This small molecule binds to this protein.
Small molecule (SMILES): O=C(O)Cc1ccc(O)c(O)c1

Sequence of chain 1.B:
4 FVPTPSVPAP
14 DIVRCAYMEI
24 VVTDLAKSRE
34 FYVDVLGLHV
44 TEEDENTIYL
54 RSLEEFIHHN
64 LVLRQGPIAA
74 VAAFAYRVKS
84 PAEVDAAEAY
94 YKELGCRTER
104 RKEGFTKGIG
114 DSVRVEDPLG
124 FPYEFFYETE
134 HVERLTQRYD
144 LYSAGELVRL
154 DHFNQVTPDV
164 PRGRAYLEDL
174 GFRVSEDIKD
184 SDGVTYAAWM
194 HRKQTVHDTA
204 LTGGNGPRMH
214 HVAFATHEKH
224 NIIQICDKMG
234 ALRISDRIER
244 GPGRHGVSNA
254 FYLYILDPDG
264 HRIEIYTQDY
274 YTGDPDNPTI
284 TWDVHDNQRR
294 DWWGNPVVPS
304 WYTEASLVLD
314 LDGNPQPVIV

Binding-site contacts:
Ligand atom C4 contacts residue HIS248 of chain 1.B at 3.4 Å.
Ligand atom O2 contacts residue HIS248 of chain 1.B at 2.6 Å (h-bond).
Ligand atom C4 contacts residue TRP192 of chain 1.B at 3.7 Å (hydrophobic).
Ligand atom O4 contacts residue TYR269 of chain 1.B at 3.6 Å.
Ligand atom O3 contacts residue HIS214 of chain 1.B at 2.8 Å.
Ligand atom O2 contacts residue ARG243 of chain 1.B at 3.0 Å (salt-bridge).
Ligand atom C6 contacts residue VAL250 of chain 1.B at 3.1 Å (hydrophobic).
Ligand atom C5 contacts residue VAL250 of chain 1.B at 3.7 Å (hydrophobic).
Ligand atom C4 contacts residue MN1 of chain 1.E at 3.0 Å.
Ligand atom O2 contacts residue ARG293 of chain 1.B at 3.0 Å (salt-bridge).
Ligand atom O3 contacts residue GLU267 of chain 1.B at 3.1 Å (salt-bridge).
Ligand atom C2 contacts residue TYR257 of chain 1.B at 3.2 Å (hydrophobic).
Ligand atom C6 contacts residue HIS248 of chain 1.B at 3.3 Å.
Ligand atom C1 contacts residue TRP192 of chain 1.B at 3.5 Å (hydrophobic).
Ligand atom C5 contacts residue SER251 of chain 1.B at 3.5 Å.
Ligand atom O3 contacts residue ASN157 of chain 1.B at 3.9 Å.
Ligand atom C7 contacts residue TRP192 of chain 1.B at 3.7 Å (hydrophobic).
Ligand atom C1 contacts residue HIS248 of chain 1.B at 3.3 Å.
Ligand atom C8 contacts residue ARG243 of chain 1.B at 3.6 Å.
Ligand atom C8 contacts residue HIS248 of chain 1.B at 3.4 Å.
Ligand atom C7 contacts residue ARG293 of chain 1.B at 3.4 Å.
Ligand atom O3 contacts residue MN1 of chain 1.E at 2.0 Å.
Ligand atom C5 contacts residue HIS248 of chain 1.B at 3.4 Å.
Ligand atom O4 contacts residue GLU267 of chain 1.B at 3.1 Å (salt-bridge).
Ligand atom C5 contacts residue TRP192 of chain 1.B at 3.4 Å (hydrophobic).
Ligand atom O1 contacts residue ARG243 of chain 1.B at 3.0 Å (salt-bridge).
Ligand atom O4 contacts residue HIS200 of chain 1.B at 3.4 Å (h-bond).
Ligand atom C3 contacts residue MN1 of chain 1.E at 3.0 Å.
Ligand atom C8 contacts residue ARG293 of chain 1.B at 3.5 Å.
Ligand atom O1 contacts residue ARG293 of chain 1.B at 2.8 Å.
Ligand atom O4 contacts residue HIS155 of chain 1.B at 3.1 Å (h-bond).
Ligand atom C3 contacts residue TYR257 of chain 1.B at 2.9 Å (hydrophobic).
Ligand atom O4 contacts residue MN1 of chain 1.E at 2.0 Å.
Ligand atom C7 contacts residue HIS248 of chain 1.B at 3.7 Å.
Ligand atom C3 contacts residue HIS248 of chain 1.B at 3.6 Å.
Ligand atom C6 contacts residue TRP192 of chain 1.B at 3.6 Å (hydrophobic).
Ligand atom C2 contacts residue HIS248 of chain 1.B at 3.3 Å.
Ligand atom C4 contacts residue TYR257 of chain 1.B at 3.9 Å (hydrophobic).
Ligand atom O3 contacts residue TYR257 of chain 1.B at 2.6 Å (h-bond).
Ligand atom O1 contacts residue TRP304 of chain 1.B at 3.4 Å.